A protein and the small-molecule ligand that binds it are described below.
Small molecule (SMILES): CC(C)C[C@H](NC(=O)CNC(=O)c1cc(Cl)ccc1Cl)B(O)O

Binding-site contacts:
Ligand atom CL6 contacts residue ILE143 of chain 1.K at 3.4 Å.
Ligand atom O8 contacts residue VAL71 of chain 1.K at 2.8 Å (h-bond).
Ligand atom C18 contacts residue VAL71 of chain 1.K at 3.7 Å (hydrophobic).
Ligand atom O27 contacts residue SER98 of chain 1.K at 2.2 Å (h-bond).
Ligand atom B26 contacts residue MET99 of chain 1.K at 3.5 Å.
Ligand atom O19 contacts residue VAL71 of chain 1.K at 3.8 Å.
Ligand atom C2 contacts residue LEU126 of chain 1.K at 3.7 Å (hydrophobic).
Ligand atom C7 contacts residue VAL71 of chain 1.K at 3.8 Å (hydrophobic).
Ligand atom B26 contacts residue SER98 of chain 1.K at 1.4 Å.
Ligand atom O8 contacts residue SER70 of chain 1.K at 3.6 Å.
Ligand atom O28 contacts residue SER98 of chain 1.K at 2.1 Å (h-bond).
Ligand atom N9 contacts residue LEU126 of chain 1.K at 2.9 Å (h-bond).
Ligand atom O27 contacts residue MET99 of chain 1.K at 2.9 Å (h-bond).
Ligand atom C10 contacts residue GLY69 of chain 1.K at 3.4 Å.
Ligand atom C25 contacts residue MET99 of chain 1.K at 3.8 Å (hydrophobic).
Ligand atom O28 contacts residue HIS123 of chain 1.K at 3.1 Å (h-bond).
Ligand atom B26 contacts residue GLY69 of chain 1.K at 3.8 Å.
Ligand atom N20 contacts residue SER98 of chain 1.K at 3.6 Å.
Ligand atom CL6 contacts residue HIS142 of chain 1.K at 3.6 Å.
Ligand atom C24 contacts residue GLN124 of chain 1.K at 3.6 Å.
Ligand atom B26 contacts residue HIS123 of chain 1.K at 3.6 Å.
Ligand atom CL6 contacts residue THR146 of chain 1.K at 3.1 Å.
Ligand atom O27 contacts residue GLY68 of chain 1.K at 3.2 Å.
Ligand atom O19 contacts residue PRO125 of chain 1.K at 3.1 Å.
Ligand atom N20 contacts residue GLY69 of chain 1.K at 2.8 Å (h-bond).
Ligand atom C18 contacts residue GLY69 of chain 1.K at 3.6 Å.
Ligand atom C22 contacts residue MET99 of chain 1.K at 3.5 Å (hydrophobic).
Ligand atom C10 contacts residue LEU126 of chain 1.K at 3.7 Å (hydrophobic).
Ligand atom C24 contacts residue PRO125 of chain 1.K at 3.6 Å (hydrophobic).
Ligand atom O27 contacts residue GLY69 of chain 1.K at 2.8 Å (h-bond).
Ligand atom C21 contacts residue SER98 of chain 1.K at 2.4 Å.
Ligand atom C24 contacts residue HIS123 of chain 1.K at 3.3 Å.
Ligand atom C22 contacts residue SER98 of chain 1.K at 2.9 Å.
Ligand atom O19 contacts residue LEU126 of chain 1.K at 2.9 Å (h-bond).
Ligand atom C24 contacts residue SER98 of chain 1.K at 3.5 Å.
Ligand atom CL3 contacts residue LEU126 of chain 1.K at 3.6 Å.
Ligand atom C6 contacts residue ILE143 of chain 1.K at 3.8 Å (hydrophobic).
Ligand atom C21 contacts residue GLY69 of chain 1.K at 3.7 Å.
Ligand atom C3 contacts residue LEU126 of chain 1.K at 3.5 Å (hydrophobic).
Ligand atom C23 contacts residue SER98 of chain 1.K at 3.6 Å.

Sequence of chain 1.K:
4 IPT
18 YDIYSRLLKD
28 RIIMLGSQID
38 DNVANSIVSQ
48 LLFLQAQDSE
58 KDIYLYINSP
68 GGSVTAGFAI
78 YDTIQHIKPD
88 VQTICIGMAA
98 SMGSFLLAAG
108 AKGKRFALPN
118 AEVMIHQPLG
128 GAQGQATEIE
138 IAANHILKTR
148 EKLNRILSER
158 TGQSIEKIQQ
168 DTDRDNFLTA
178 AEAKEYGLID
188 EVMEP